The protein below binds the small molecule below.
Small molecule (SMILES): CCCCCC[C@](O)(Cn1ccnc1)c1ccc(Cl)cc1Cl

Sequence of chain 1.A:
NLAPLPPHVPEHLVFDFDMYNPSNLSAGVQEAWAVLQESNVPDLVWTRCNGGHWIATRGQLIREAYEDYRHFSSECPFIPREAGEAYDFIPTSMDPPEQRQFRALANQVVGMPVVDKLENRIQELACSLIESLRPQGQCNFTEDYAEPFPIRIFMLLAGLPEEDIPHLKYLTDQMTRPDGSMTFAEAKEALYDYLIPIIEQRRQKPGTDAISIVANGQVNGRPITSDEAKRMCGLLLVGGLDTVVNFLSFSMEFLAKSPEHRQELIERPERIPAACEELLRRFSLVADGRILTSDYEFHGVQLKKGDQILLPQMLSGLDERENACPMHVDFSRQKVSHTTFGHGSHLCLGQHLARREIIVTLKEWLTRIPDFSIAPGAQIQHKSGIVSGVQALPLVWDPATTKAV

Binding-site contacts:
Ligand atom CL22 contacts residue GLN322 of chain 1.A at 3.2 Å.
Ligand atom C9 contacts residue PRO86 of chain 1.A at 3.9 Å (hydrophobic).
Ligand atom C9 contacts residue PHE87 of chain 1.A at 3.8 Å (hydrophobic).
Ligand atom C12 contacts residue VAL396 of chain 1.A at 3.8 Å (hydrophobic).
Ligand atom C5 contacts residue THR252 of chain 1.A at 3.7 Å.
Ligand atom O2 contacts residue VAL247 of chain 1.A at 3.5 Å.
Ligand atom C17 contacts residue GLY248 of chain 1.A at 3.8 Å.
Ligand atom C13 contacts residue VAL295 of chain 1.A at 3.0 Å (hydrophobic).
Ligand atom CL22 contacts residue HEM1 of chain 1.B at 3.5 Å.
Ligand atom O2 contacts residue THR185 of chain 1.A at 3.8 Å.
Ligand atom C10 contacts residue PHE87 of chain 1.A at 3.0 Å (hydrophobic).
Ligand atom C20 contacts residue HEM1 of chain 1.B at 3.2 Å.
Ligand atom N11 contacts residue THR252 of chain 1.A at 3.6 Å.
Ligand atom C14 contacts residue VAL295 of chain 1.A at 3.4 Å (hydrophobic).
Ligand atom C4 contacts residue LEU244 of chain 1.A at 3.2 Å (hydrophobic).
Ligand atom C15 contacts residue ASP297 of chain 1.A at 3.0 Å.
Ligand atom C7 contacts residue LEU244 of chain 1.A at 3.8 Å (hydrophobic).
Ligand atom C14 contacts residue HEM1 of chain 1.B at 3.7 Å.
Ligand atom C13 contacts residue ILE395 of chain 1.A at 3.9 Å (hydrophobic).
Ligand atom C20 contacts residue THR252 of chain 1.A at 3.2 Å.
Ligand atom C7 contacts residue PHE87 of chain 1.A at 3.1 Å (hydrophobic).
Ligand atom C9 contacts residue PHE98 of chain 1.A at 3.8 Å (hydrophobic).
Ligand atom N19 contacts residue HEM1 of chain 1.B at 2.0 Å.
Ligand atom C9 contacts residue THR101 of chain 1.A at 3.2 Å.
Ligand atom C6 contacts residue LEU244 of chain 1.A at 3.3 Å (hydrophobic).
Ligand atom CL22 contacts residue VAL295 of chain 1.A at 3.0 Å.
Ligand atom C8 contacts residue PHE98 of chain 1.A at 3.4 Å (hydrophobic).
Ligand atom N11 contacts residue GLY248 of chain 1.A at 3.9 Å.
Ligand atom CL21 contacts residue THR101 of chain 1.A at 3.5 Å.
Ligand atom C10 contacts residue TYR96 of chain 1.A at 3.6 Å (hydrophobic).
Ligand atom C17 contacts residue HEM1 of chain 1.B at 3.7 Å.
Ligand atom CL21 contacts residue LEU244 of chain 1.A at 3.6 Å.
Ligand atom C8 contacts residue LEU244 of chain 1.A at 3.4 Å (hydrophobic).
Ligand atom C6 contacts residue PHE98 of chain 1.A at 3.6 Å (hydrophobic).
Ligand atom C15 contacts residue HEM1 of chain 1.B at 3.3 Å.
Ligand atom C14 contacts residue ASP297 of chain 1.A at 3.3 Å.
Ligand atom C8 contacts residue THR101 of chain 1.A at 2.8 Å.
Ligand atom CL22 contacts residue ASP297 of chain 1.A at 2.7 Å.
Ligand atom C16 contacts residue PHE87 of chain 1.A at 3.9 Å (hydrophobic).
Ligand atom C18 contacts residue HEM1 of chain 1.B at 2.5 Å.